Sequence of chain 1.A:
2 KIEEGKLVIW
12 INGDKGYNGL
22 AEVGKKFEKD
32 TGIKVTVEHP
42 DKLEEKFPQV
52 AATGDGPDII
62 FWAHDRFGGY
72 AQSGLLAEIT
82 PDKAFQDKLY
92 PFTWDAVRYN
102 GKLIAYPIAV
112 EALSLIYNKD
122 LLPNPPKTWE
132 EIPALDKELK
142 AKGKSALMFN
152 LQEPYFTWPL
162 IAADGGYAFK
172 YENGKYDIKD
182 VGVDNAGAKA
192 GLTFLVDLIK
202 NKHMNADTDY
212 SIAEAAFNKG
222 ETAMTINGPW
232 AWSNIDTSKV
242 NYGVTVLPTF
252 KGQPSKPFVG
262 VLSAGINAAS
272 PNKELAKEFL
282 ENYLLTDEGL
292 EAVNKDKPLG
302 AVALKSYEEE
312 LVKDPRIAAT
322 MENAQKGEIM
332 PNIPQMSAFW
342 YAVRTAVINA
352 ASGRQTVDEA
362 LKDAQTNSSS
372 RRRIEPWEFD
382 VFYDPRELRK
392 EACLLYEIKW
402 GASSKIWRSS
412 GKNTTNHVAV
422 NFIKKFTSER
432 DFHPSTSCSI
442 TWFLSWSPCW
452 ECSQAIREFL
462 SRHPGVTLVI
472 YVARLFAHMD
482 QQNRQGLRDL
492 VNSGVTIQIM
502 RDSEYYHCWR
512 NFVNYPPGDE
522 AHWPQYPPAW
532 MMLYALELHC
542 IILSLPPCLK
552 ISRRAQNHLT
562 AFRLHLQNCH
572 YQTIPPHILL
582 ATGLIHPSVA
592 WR

A protein and the small-molecule ligand that binds it are described below.
Small molecule (SMILES): OC[C@H]1O[C@H](O[C@H]2[C@H](O)[C@@H](O)[C@@H](O)O[C@@H]2CO)[C@H](O)[C@@H](O)[C@@H]1O

Binding-site contacts:
Ligand atom C1 contacts residue TYR156 of chain 1.A at 3.7 Å (hydrophobic).
Ligand atom O4 contacts residue TRP63 of chain 1.A at 3.6 Å (h-bond).
Ligand atom O3 contacts residue TRP63 of chain 1.A at 3.4 Å (h-bond).
Ligand atom O5 contacts residue GLU154 of chain 1.A at 4.2 Å.
Ligand atom C6 contacts residue ARG345 of chain 1.A at 3.9 Å.
Ligand atom O2 contacts residue ASP66 of chain 1.A at 4.0 Å.
Ligand atom C2 contacts residue GLU112 of chain 1.A at 3.9 Å.
Ligand atom O3 contacts residue ALA64 of chain 1.A at 3.1 Å.
Ligand atom O4 contacts residue ASP66 of chain 1.A at 3.8 Å.
Ligand atom O3 contacts residue GLU112 of chain 1.A at 3.5 Å (salt-bridge).
Ligand atom O2 contacts residue TRP231 of chain 1.A at 3.4 Å.
Ligand atom O1 contacts residue ASN13 of chain 1.A at 3.7 Å.
Ligand atom C1 contacts residue ASP15 of chain 1.A at 3.3 Å.
Ligand atom C3 contacts residue ASP66 of chain 1.A at 3.2 Å.
Ligand atom O6 contacts residue GLU154 of chain 1.A at 4.1 Å.
Ligand atom O3 contacts residue TYR156 of chain 1.A at 3.9 Å.
Ligand atom C2 contacts residue TYR156 of chain 1.A at 4.2 Å (hydrophobic).
Ligand atom O4 contacts residue ARG67 of chain 1.A at 3.0 Å (salt-bridge).
Ligand atom C2 contacts residue ASP66 of chain 1.A at 3.6 Å.
Ligand atom C6 contacts residue TRP341 of chain 1.A at 3.9 Å (hydrophobic).
Ligand atom C3 contacts residue TRP63 of chain 1.A at 3.9 Å (hydrophobic).
Ligand atom O5 contacts residue ASP15 of chain 1.A at 3.8 Å.
Ligand atom O6 contacts residue TRP341 of chain 1.A at 3.0 Å.
Ligand atom C3 contacts residue GLU112 of chain 1.A at 4.1 Å.
Ligand atom O2 contacts residue GLU112 of chain 1.A at 2.8 Å (salt-bridge).
Ligand atom O2 contacts residue MET331 of chain 1.A at 3.5 Å.
Ligand atom C4 contacts residue ASP66 of chain 1.A at 3.3 Å.
Ligand atom O2 contacts residue TYR156 of chain 1.A at 4.2 Å.
Ligand atom O2 contacts residue ALA64 of chain 1.A at 3.9 Å.
Ligand atom C5 contacts residue GLU154 of chain 1.A at 4.2 Å.
Ligand atom C2 contacts residue TRP231 of chain 1.A at 3.5 Å (hydrophobic).
Ligand atom C2 contacts residue MET331 of chain 1.A at 4.2 Å (hydrophobic).
Ligand atom O1 contacts residue ASP15 of chain 1.A at 2.5 Å (salt-bridge).
Ligand atom O6 contacts residue ARG67 of chain 1.A at 3.8 Å.
Ligand atom C1 contacts residue TRP231 of chain 1.A at 4.0 Å (hydrophobic).
Ligand atom C6 contacts residue GLU154 of chain 1.A at 3.9 Å.
Ligand atom O5 contacts residue TYR156 of chain 1.A at 3.6 Å.
Ligand atom O5 contacts residue ASN13 of chain 1.A at 3.7 Å.
Ligand atom C4 contacts residue TYR156 of chain 1.A at 4.2 Å (hydrophobic).
Ligand atom O3 contacts residue ASP66 of chain 1.A at 2.3 Å (salt-bridge).